Sequence of chain 19.A:
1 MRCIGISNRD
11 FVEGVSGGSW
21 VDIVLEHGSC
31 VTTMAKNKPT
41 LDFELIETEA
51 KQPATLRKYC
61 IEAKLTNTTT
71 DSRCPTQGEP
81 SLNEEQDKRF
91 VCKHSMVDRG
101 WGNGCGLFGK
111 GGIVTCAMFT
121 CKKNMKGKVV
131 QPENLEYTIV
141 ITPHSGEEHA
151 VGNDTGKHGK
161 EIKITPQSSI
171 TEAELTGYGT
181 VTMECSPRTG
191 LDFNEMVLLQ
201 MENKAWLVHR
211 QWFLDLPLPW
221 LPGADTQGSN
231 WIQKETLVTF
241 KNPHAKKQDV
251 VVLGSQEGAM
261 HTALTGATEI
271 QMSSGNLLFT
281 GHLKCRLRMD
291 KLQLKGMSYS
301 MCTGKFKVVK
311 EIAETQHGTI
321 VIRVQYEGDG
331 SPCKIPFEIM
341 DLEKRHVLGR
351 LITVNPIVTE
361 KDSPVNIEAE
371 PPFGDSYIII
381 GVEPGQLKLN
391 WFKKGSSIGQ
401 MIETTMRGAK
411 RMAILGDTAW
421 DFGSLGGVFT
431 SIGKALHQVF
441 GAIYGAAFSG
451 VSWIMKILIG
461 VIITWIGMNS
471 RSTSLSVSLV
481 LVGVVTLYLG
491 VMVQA

Binding-site contacts:
Ligand atom O6 contacts residue HIS149 of chain 60.A at 3.2 Å.
Ligand atom C5 contacts residue GLY156 of chain 60.A at 4.3 Å.
Ligand atom C7 contacts residue HIS149 of chain 60.A at 4.3 Å.
Ligand atom N2 contacts residue ASN153 of chain 60.A at 3.1 Å (h-bond).
Ligand atom C3 contacts residue HIS149 of chain 60.A at 4.0 Å.
Ligand atom C8 contacts residue ASN153 of chain 60.A at 4.4 Å.
Ligand atom C8 contacts residue GLY102 of chain 19.A at 3.6 Å.
Ligand atom C6 contacts residue HIS149 of chain 60.A at 4.3 Å.
Ligand atom C5 contacts residue HIS149 of chain 60.A at 3.6 Å.
Ligand atom C5 contacts residue ASN153 of chain 60.A at 3.6 Å.
Ligand atom C1 contacts residue HIS149 of chain 60.A at 3.5 Å.
Ligand atom O4 contacts residue HIS149 of chain 60.A at 4.3 Å.
Ligand atom O5 contacts residue HIS158 of chain 60.A at 3.4 Å.
Ligand atom C6 contacts residue HIS158 of chain 60.A at 4.2 Å.
Ligand atom O5 contacts residue GLY156 of chain 60.A at 4.2 Å.
Ligand atom N2 contacts residue HIS149 of chain 60.A at 4.3 Å.
Ligand atom O5 contacts residue ASN153 of chain 60.A at 2.2 Å (h-bond).
Ligand atom C1 contacts residue THR155 of chain 60.A at 3.3 Å.
Ligand atom C1 contacts residue HIS158 of chain 60.A at 4.1 Å.
Ligand atom O3 contacts residue HIS149 of chain 60.A at 4.0 Å.
Ligand atom C6 contacts residue GLY156 of chain 60.A at 4.0 Å.
Ligand atom O7 contacts residue HIS149 of chain 60.A at 3.3 Å.
Ligand atom C5 contacts residue THR155 of chain 60.A at 4.0 Å.
Ligand atom O6 contacts residue HIS158 of chain 60.A at 4.2 Å.
Ligand atom O5 contacts residue HIS149 of chain 60.A at 3.6 Å.
Ligand atom C4 contacts residue HIS149 of chain 60.A at 3.4 Å.
Ligand atom C1 contacts residue ASN153 of chain 60.A at 1.4 Å.
Ligand atom C3 contacts residue ASN153 of chain 60.A at 3.9 Å.
Ligand atom C2 contacts residue HIS149 of chain 60.A at 3.5 Å.
Ligand atom C7 contacts residue ASN153 of chain 60.A at 4.1 Å.
Ligand atom O5 contacts residue THR155 of chain 60.A at 3.4 Å (h-bond).
Ligand atom C5 contacts residue HIS158 of chain 60.A at 4.4 Å.
Ligand atom C4 contacts residue ASN153 of chain 60.A at 4.2 Å.
Ligand atom C2 contacts residue ASN153 of chain 60.A at 2.6 Å.

Sequence of chain 60.A:
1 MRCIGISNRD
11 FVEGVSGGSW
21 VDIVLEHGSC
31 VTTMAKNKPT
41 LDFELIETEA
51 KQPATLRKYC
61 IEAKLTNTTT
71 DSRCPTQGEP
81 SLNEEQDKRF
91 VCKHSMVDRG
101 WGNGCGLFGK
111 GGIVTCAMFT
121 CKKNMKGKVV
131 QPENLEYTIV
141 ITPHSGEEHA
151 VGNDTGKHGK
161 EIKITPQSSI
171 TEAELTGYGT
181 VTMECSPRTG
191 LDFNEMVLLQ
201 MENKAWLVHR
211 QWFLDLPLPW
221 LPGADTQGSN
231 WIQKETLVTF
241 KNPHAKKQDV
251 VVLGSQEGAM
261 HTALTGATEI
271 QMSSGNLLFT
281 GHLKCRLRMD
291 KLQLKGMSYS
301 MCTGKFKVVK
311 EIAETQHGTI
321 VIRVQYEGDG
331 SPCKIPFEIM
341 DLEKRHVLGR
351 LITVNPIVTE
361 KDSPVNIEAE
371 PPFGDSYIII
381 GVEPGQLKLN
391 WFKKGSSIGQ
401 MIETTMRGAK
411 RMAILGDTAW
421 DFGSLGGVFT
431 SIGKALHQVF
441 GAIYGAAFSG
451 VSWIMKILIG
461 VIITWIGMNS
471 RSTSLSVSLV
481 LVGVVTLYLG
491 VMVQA

A small-molecule ligand and the protein it binds are described below.
Small molecule (SMILES): CC(=O)N[C@H]1[C@H](O[C@H]2[C@H](O)[C@@H](NC(C)=O)CO[C@@H]2CO)O[C@H](CO)[C@@H](O)[C@@H]1O